This protein binds this small molecule.
Small molecule (SMILES): CC(C)C[C@H](NC(=O)[C@@H](N)CC(N)=O)C(=O)N[C@H](C(=O)N1CCC[C@H]1C(=O)N[C@H](C(=O)N[C@H](C(=O)N[C@@H](C)C(=O)N[C@H](C(=O)N[C@H](C(=O)O)C(C)C)[C@@H](C)O)C(C)C)C(C)C)C(C)C

Binding-site contacts:
Ligand atom N contacts residue TYR171 of chain 1.A at 2.8 Å (h-bond).
Ligand atom N contacts residue GLU63 of chain 1.A at 2.9 Å (salt-bridge).
Ligand atom CA contacts residue GLU63 of chain 1.A at 3.5 Å.
Ligand atom ND2 contacts residue GLU63 of chain 1.A at 3.4 Å (salt-bridge).
Ligand atom CB contacts residue ASP77 of chain 1.A at 3.5 Å.
Ligand atom O contacts residue LYS66 of chain 1.A at 2.9 Å (salt-bridge).
Ligand atom CG1 contacts residue ARG97 of chain 1.A at 3.2 Å.
Ligand atom OD1 contacts residue LYS66 of chain 1.A at 2.8 Å (salt-bridge).
Ligand atom O contacts residue THR143 of chain 1.A at 2.8 Å (h-bond).
Ligand atom CG contacts residue LYS66 of chain 1.A at 3.5 Å.
Ligand atom O contacts residue THR73 of chain 1.A at 2.9 Å (h-bond).
Ligand atom CD2 contacts residue TYR99 of chain 1.A at 3.4 Å (hydrophobic).
Ligand atom O contacts residue TYR159 of chain 1.A at 2.6 Å (h-bond).
Ligand atom OG1 contacts residue VAL76 of chain 1.A at 3.5 Å.
Ligand atom CG1 contacts residue TYR99 of chain 1.A at 3.4 Å (hydrophobic).
Ligand atom CA contacts residue ASP77 of chain 1.A at 3.4 Å.
Ligand atom C contacts residue LYS146 of chain 1.A at 3.5 Å.
Ligand atom CB contacts residue TRP167 of chain 1.A at 3.6 Å (hydrophobic).
Ligand atom CG1 contacts residue THR73 of chain 1.A at 3.4 Å.
Ligand atom O contacts residue TRP147 of chain 1.A at 2.9 Å (h-bond).
Ligand atom CG contacts residue GLU63 of chain 1.A at 3.4 Å.
Ligand atom O contacts residue LYS146 of chain 1.A at 3.5 Å (salt-bridge).
Ligand atom ND2 contacts residue TRP167 of chain 1.A at 3.4 Å.
Ligand atom N contacts residue TYR7 of chain 1.A at 2.7 Å (h-bond).
Ligand atom N contacts residue TYR99 of chain 1.A at 3.0 Å (h-bond).
Ligand atom OG1 contacts residue ASP77 of chain 1.A at 2.5 Å (salt-bridge).
Ligand atom OXT contacts residue LYS146 of chain 1.A at 2.7 Å (salt-bridge).
Ligand atom CD1 contacts residue VAL67 of chain 1.A at 3.5 Å (hydrophobic).
Ligand atom CD2 contacts residue TYR7 of chain 1.A at 3.5 Å (hydrophobic).
Ligand atom CG2 contacts residue LYS146 of chain 1.A at 3.4 Å.
Ligand atom C contacts residue ASP77 of chain 1.A at 3.5 Å.
Ligand atom N contacts residue ASP77 of chain 1.A at 2.8 Å (salt-bridge).
Ligand atom CG2 contacts residue ASP77 of chain 1.A at 3.4 Å.
Ligand atom CD1 contacts residue MET45 of chain 1.A at 3.5 Å (hydrophobic).
Ligand atom CG2 contacts residue HIS70 of chain 1.A at 3.4 Å.
Ligand atom O contacts residue THR73 of chain 1.A at 3.4 Å.
Ligand atom CA contacts residue TYR7 of chain 1.A at 3.5 Å (hydrophobic).
Ligand atom O contacts residue HIS70 of chain 1.A at 3.4 Å.
Ligand atom N contacts residue LYS66 of chain 1.A at 3.6 Å (salt-bridge).
Ligand atom O contacts residue TYR84 of chain 1.A at 2.8 Å (h-bond).

Sequence of chain 1.A:
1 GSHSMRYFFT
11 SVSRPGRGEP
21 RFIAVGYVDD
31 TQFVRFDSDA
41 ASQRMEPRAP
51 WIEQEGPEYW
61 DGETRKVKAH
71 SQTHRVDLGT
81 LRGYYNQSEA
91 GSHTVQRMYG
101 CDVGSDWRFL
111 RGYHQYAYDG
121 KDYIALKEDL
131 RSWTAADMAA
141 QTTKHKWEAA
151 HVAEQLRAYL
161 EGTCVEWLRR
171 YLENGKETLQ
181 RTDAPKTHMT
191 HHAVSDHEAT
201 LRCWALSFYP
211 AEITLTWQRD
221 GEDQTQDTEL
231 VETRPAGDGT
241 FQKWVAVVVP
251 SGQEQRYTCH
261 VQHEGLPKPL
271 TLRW